Binding-site contacts:
Ligand atom O5' contacts residue GLY219 of chain 1.B at 3.5 Å.
Ligand atom O2' contacts residue ASP255 of chain 1.B at 2.5 Å (salt-bridge).
Ligand atom O1P contacts residue SER220 of chain 1.B at 2.9 Å (h-bond).
Ligand atom C6 contacts residue GLY306 of chain 1.B at 3.6 Å.
Ligand atom N3 contacts residue 8L11 of chain 1.L at 3.7 Å.
Ligand atom C3' contacts residue ASP255 of chain 1.B at 3.5 Å.
Ligand atom P contacts residue SER220 of chain 1.B at 3.6 Å.
Ligand atom O3' contacts residue ASP255 of chain 1.B at 2.6 Å (salt-bridge).
Ligand atom O2P contacts residue SER220 of chain 1.B at 2.5 Å (h-bond).
Ligand atom C2 contacts residue GLU332 of chain 1.B at 3.5 Å.
Ligand atom N7 contacts residue ILE221 of chain 1.B at 3.6 Å.
Ligand atom O6 contacts residue GLY333 of chain 1.B at 3.5 Å.
Ligand atom O6 contacts residue GLY304 of chain 1.B at 3.2 Å.
Ligand atom P contacts residue TYR302 of chain 1.B at 3.7 Å.
Ligand atom N1 contacts residue GLU332 of chain 1.B at 2.8 Å (salt-bridge).
Ligand atom N7 contacts residue MET305 of chain 1.B at 3.0 Å (h-bond).
Ligand atom N7 contacts residue GLY304 of chain 1.B at 3.5 Å.
Ligand atom C2 contacts residue CYS222 of chain 1.B at 3.3 Å (hydrophobic).
Ligand atom O2P contacts residue SER279 of chain 1.B at 3.1 Å (h-bond).
Ligand atom O6 contacts residue GLY306 of chain 1.B at 2.8 Å (h-bond).
Ligand atom O2' contacts residue ASN194 of chain 1.B at 3.5 Å (h-bond).
Ligand atom O3P contacts residue SER279 of chain 1.B at 3.5 Å (h-bond).
Ligand atom C5' contacts residue TYR302 of chain 1.B at 3.7 Å (hydrophobic).
Ligand atom C2 contacts residue 8L11 of chain 1.L at 3.1 Å.
Ligand atom N3 contacts residue CYS222 of chain 1.B at 3.5 Å.
Ligand atom O3' contacts residue MET276 of chain 1.B at 3.5 Å (h-bond).
Ligand atom O3P contacts residue GLY278 of chain 1.B at 2.9 Å (h-bond).
Ligand atom O1P contacts residue GLY257 of chain 1.B at 3.0 Å (h-bond).
Ligand atom C5 contacts residue ILE221 of chain 1.B at 3.7 Å (hydrophobic).
Ligand atom C6 contacts residue GLU332 of chain 1.B at 3.7 Å.
Ligand atom C4' contacts residue ASP255 of chain 1.B at 3.6 Å.
Ligand atom O3' contacts residue ALA70 of chain 1.B at 3.5 Å.
Ligand atom O6 contacts residue GLU332 of chain 1.B at 3.7 Å.
Ligand atom O1P contacts residue GLY219 of chain 1.B at 3.6 Å.
Ligand atom C8 contacts residue MET72 of chain 1.B at 3.6 Å (hydrophobic).
Ligand atom N1 contacts residue 8L11 of chain 1.L at 3.3 Å (h-bond).
Ligand atom O2P contacts residue TYR302 of chain 1.B at 2.5 Å (h-bond).
Ligand atom O5' contacts residue GLY256 of chain 1.B at 3.6 Å.
Ligand atom O6 contacts residue MET305 of chain 1.B at 3.2 Å (h-bond).
Ligand atom C2' contacts residue ASP255 of chain 1.B at 3.6 Å.

Sequence of chain 1.B:
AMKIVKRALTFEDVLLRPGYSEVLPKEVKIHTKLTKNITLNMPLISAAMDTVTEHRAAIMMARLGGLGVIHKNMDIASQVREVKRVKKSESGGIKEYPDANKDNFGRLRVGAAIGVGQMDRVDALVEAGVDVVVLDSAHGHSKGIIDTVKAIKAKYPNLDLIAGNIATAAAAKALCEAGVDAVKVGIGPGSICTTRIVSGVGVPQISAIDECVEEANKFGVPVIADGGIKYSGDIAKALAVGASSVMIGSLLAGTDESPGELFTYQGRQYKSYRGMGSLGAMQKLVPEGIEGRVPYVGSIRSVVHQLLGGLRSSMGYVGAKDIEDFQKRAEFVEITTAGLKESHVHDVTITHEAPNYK

This small molecule binds to this protein.
Small molecule (SMILES): O=c1[nH]cnc2c1ncn2[C@@H]1O[C@H](COP(=O)(O)O)[C@@H](O)[C@H]1O